This protein binds this small molecule.
Small molecule (SMILES): Nc1ccn([C@@H]2O[C@H](CO[P](=O)(O)O[C@H]3[C@@H](O)[C@H](n4cnc5c(N)ncnc54)O[C@@H]3CO[P](=O)(O)O[C@H]3[C@@H](O)[C@H](n4cnc5c(=O)nc(N)[nH]c54)O[C@@H]3CO[P](=O)(O)O[C@H]3[C@@H](O)[C@H](n4cnc5c(N)ncnc54)O[C@@H]3CO[P](=O)(O)O[C@H]3[C@@H](O)[C@H](n4cnc5c(=O)nc(N)[nH]c54)O[C@@H]3COP(=O)=O)[C@@H](O[P](=O)(O)OC[C@H]3O[C@@H](n4ccc(=O)[nH]c4=O)[C@H](O)[C@@H]3O[P](=O)(O)OC[C@H]3O[C@@H](n4ccc(=O)[nH]c4=O)[C@H](O)[C@@H]3O[P](=O)(O)OC[C@H]3O[C@@H](n4cnc5c(=O)nc(N)[nH]c54)[C@H](O)[C@@H]3O[P](=O)(O)OC[C@H]3O[C@@H](n4cnc5c(=O)nc(N)[nH]c54)[C@H](O)[C@@H]3O)[C@H]2O)c(=O)n1

Binding-site contacts:
Ligand atom C5' contacts residue LYS176 of chain 1.G at 3.7 Å.
Ligand atom OP1 contacts residue ASN178 of chain 1.G at 3.4 Å (h-bond).
Ligand atom O2' contacts residue THR483 of chain 1.G at 4.2 Å.
Ligand atom OP1 contacts residue LYS641 of chain 1.G at 3.7 Å.
Ligand atom O4' contacts residue HIS147 of chain 1.G at 4.4 Å.
Ligand atom C5' contacts residue HIS146 of chain 1.G at 4.2 Å.
Ligand atom OP2 contacts residue LYS638 of chain 1.G at 4.1 Å.
Ligand atom C4' contacts residue GLY177 of chain 1.G at 4.5 Å.
Ligand atom OP1 contacts residue THR144 of chain 1.G at 4.0 Å.
Ligand atom P contacts residue HIS146 of chain 1.G at 4.0 Å.
Ligand atom O3' contacts residue THR144 of chain 1.G at 4.0 Å.
Ligand atom O3' contacts residue HIS147 of chain 1.G at 4.2 Å.
Ligand atom C5' contacts residue HIS147 of chain 1.G at 4.0 Å.
Ligand atom C4' contacts residue HIS575 of chain 1.G at 4.2 Å.
Ligand atom C5' contacts residue THR144 of chain 1.G at 4.0 Å.
Ligand atom OP1 contacts residue GLY145 of chain 1.G at 4.1 Å.
Ligand atom OP1 contacts residue GLY177 of chain 1.G at 4.0 Å.
Ligand atom OP1 contacts residue ILE590 of chain 1.G at 4.4 Å.
Ligand atom O3' contacts residue HIS575 of chain 1.G at 4.3 Å.
Ligand atom O2' contacts residue PRO148 of chain 1.G at 4.0 Å.
Ligand atom O2' contacts residue HIS147 of chain 1.G at 3.8 Å.
Ligand atom C1' contacts residue LYS176 of chain 1.G at 4.2 Å.
Ligand atom C4' contacts residue LYS176 of chain 1.G at 3.6 Å.
Ligand atom O3' contacts residue HIS146 of chain 1.G at 3.7 Å.
Ligand atom OP2 contacts residue LYS262 of chain 1.G at 3.4 Å.
Ligand atom C4' contacts residue HIS146 of chain 1.G at 4.2 Å.
Ligand atom O2' contacts residue LYS176 of chain 1.G at 2.8 Å (salt-bridge).
Ligand atom OP1 contacts residue ARG259 of chain 1.G at 3.1 Å (salt-bridge).
Ligand atom P contacts residue ARG259 of chain 1.G at 4.3 Å.
Ligand atom O2' contacts residue HIS146 of chain 1.G at 4.2 Å.
Ligand atom OP1 contacts residue HIS146 of chain 1.G at 3.0 Å (h-bond).
Ligand atom O3' contacts residue ASN178 of chain 1.G at 4.4 Å.
Ligand atom O3' contacts residue GLY177 of chain 1.G at 3.6 Å.
Ligand atom C5' contacts residue ASN178 of chain 1.G at 4.1 Å.
Ligand atom OP1 contacts residue HIS147 of chain 1.G at 4.5 Å.
Ligand atom C2' contacts residue LYS176 of chain 1.G at 3.8 Å.
Ligand atom O4' contacts residue LYS176 of chain 1.G at 3.2 Å (salt-bridge).

Sequence of chain 1.G:
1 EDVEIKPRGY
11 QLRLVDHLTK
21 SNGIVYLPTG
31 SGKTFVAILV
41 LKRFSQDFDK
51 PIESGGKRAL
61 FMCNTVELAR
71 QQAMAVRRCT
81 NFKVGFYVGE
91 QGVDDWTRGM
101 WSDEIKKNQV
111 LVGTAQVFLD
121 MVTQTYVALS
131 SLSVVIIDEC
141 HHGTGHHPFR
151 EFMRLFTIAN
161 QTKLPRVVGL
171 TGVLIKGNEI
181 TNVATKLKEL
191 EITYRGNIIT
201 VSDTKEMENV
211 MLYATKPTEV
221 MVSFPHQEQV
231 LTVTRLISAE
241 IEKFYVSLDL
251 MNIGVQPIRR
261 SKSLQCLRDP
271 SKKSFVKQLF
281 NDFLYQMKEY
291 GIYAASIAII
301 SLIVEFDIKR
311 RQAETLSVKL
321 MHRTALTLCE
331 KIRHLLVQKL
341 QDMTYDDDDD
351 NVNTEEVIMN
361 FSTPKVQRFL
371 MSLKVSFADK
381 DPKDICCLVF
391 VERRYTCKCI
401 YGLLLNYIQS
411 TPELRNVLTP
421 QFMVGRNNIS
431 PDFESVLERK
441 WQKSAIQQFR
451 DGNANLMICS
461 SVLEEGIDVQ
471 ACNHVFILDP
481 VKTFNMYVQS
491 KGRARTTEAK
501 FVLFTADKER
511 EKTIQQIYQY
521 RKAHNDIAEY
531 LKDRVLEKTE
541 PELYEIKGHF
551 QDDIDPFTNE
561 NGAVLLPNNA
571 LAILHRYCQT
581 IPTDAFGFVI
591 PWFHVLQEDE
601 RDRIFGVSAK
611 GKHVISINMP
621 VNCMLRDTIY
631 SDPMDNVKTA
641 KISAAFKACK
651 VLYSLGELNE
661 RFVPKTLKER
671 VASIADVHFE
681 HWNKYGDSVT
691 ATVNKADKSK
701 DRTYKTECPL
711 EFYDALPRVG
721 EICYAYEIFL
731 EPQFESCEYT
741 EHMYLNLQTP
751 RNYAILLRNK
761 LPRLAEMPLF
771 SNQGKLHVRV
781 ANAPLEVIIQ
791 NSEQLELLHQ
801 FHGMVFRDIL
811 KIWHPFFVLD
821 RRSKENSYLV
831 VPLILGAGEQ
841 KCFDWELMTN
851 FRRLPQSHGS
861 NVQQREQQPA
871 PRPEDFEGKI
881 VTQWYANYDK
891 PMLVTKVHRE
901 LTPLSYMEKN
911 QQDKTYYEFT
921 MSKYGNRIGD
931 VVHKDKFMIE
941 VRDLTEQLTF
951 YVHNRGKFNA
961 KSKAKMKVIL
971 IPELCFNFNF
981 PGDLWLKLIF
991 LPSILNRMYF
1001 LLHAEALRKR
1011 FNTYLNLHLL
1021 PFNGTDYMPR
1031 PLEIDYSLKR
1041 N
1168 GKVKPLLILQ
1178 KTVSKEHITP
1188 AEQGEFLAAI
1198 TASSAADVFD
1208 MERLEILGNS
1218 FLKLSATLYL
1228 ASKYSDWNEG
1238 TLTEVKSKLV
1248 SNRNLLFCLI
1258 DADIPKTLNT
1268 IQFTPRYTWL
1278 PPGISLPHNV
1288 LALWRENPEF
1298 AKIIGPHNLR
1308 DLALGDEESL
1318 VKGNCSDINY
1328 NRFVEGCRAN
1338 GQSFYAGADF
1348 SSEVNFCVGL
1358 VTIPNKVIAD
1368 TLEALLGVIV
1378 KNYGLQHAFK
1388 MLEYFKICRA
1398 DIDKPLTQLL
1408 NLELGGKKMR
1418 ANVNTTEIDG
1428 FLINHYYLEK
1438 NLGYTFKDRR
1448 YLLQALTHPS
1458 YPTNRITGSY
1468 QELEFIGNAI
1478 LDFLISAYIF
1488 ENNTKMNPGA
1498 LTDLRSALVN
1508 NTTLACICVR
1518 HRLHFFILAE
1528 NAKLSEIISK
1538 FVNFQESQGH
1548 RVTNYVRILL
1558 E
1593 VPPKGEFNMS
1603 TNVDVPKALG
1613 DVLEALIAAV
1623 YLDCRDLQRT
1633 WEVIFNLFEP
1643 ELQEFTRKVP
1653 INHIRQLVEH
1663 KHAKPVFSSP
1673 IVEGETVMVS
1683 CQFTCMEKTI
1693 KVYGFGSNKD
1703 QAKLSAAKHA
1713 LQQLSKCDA